Sequence of chain 1.A:
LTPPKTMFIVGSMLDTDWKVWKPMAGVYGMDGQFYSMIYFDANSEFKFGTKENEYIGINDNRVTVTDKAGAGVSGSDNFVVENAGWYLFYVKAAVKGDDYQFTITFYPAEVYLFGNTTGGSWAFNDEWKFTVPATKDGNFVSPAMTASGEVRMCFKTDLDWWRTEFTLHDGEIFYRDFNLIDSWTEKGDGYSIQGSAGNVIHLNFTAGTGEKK

Binding-site contacts:
Ligand atom O3 contacts residue TRP170 of chain 1.A at 4.0 Å.
Ligand atom O4 contacts residue ILE189 of chain 1.A at 3.6 Å (h-bond).
Ligand atom O3 contacts residue TRP130 of chain 1.A at 3.5 Å.
Ligand atom C6 contacts residue TRP169 of chain 1.A at 3.8 Å (hydrophobic).
Ligand atom C4 contacts residue TRP170 of chain 1.A at 3.8 Å (hydrophobic).
Ligand atom C1 contacts residue ARG160 of chain 1.A at 3.9 Å.
Ligand atom C6 contacts residue TRP170 of chain 1.A at 3.9 Å (hydrophobic).
Ligand atom C3 contacts residue LEU188 of chain 1.A at 3.2 Å (hydrophobic).
Ligand atom C4 contacts residue TRP130 of chain 1.A at 3.9 Å (hydrophobic).
Ligand atom C3 contacts residue ASN187 of chain 1.A at 3.5 Å.
Ligand atom O1 contacts residue ILE189 of chain 1.A at 3.5 Å.
Ligand atom O3 contacts residue ARG184 of chain 1.A at 3.0 Å (salt-bridge).
Ligand atom C2 contacts residue TRP130 of chain 1.A at 3.6 Å (hydrophobic).
Ligand atom C2 contacts residue ARG160 of chain 1.A at 3.5 Å.
Ligand atom O2 contacts residue ILE189 of chain 1.A at 2.8 Å (h-bond).
Ligand atom O2 contacts residue ASN187 of chain 1.A at 3.0 Å (h-bond).
Ligand atom O5 contacts residue TRP169 of chain 1.A at 3.4 Å.
Ligand atom C2 contacts residue ASN187 of chain 1.A at 4.0 Å.
Ligand atom O2 contacts residue TRP170 of chain 1.A at 4.0 Å.
Ligand atom O2 contacts residue TRP130 of chain 1.A at 3.5 Å.
Ligand atom C1 contacts residue TRP170 of chain 1.A at 3.9 Å (hydrophobic).
Ligand atom C2 contacts residue TRP169 of chain 1.A at 3.9 Å (hydrophobic).
Ligand atom C2 contacts residue TRP170 of chain 1.A at 3.7 Å (hydrophobic).
Ligand atom O3 contacts residue ARG160 of chain 1.A at 3.7 Å.
Ligand atom O2 contacts residue LEU188 of chain 1.A at 2.8 Å (h-bond).
Ligand atom C2 contacts residue LEU188 of chain 1.A at 3.5 Å (hydrophobic).
Ligand atom O3 contacts residue ASN187 of chain 1.A at 2.8 Å (h-bond).
Ligand atom O2 contacts residue ARG160 of chain 1.A at 2.9 Å (salt-bridge).
Ligand atom O3 contacts residue LEU188 of chain 1.A at 2.8 Å (h-bond).
Ligand atom O6 contacts residue TRP169 of chain 1.A at 2.9 Å (h-bond).
Ligand atom O6 contacts residue TRP130 of chain 1.A at 3.7 Å.
Ligand atom O5 contacts residue TRP170 of chain 1.A at 3.5 Å.
Ligand atom C2 contacts residue ILE189 of chain 1.A at 3.9 Å (hydrophobic).
Ligand atom C2 contacts residue ARG184 of chain 1.A at 3.8 Å.
Ligand atom C1 contacts residue TRP169 of chain 1.A at 3.8 Å (hydrophobic).
Ligand atom C1 contacts residue TRP130 of chain 1.A at 3.7 Å (hydrophobic).
Ligand atom C3 contacts residue ILE189 of chain 1.A at 3.5 Å (hydrophobic).
Ligand atom O3 contacts residue ILE189 of chain 1.A at 3.6 Å.
Ligand atom O2 contacts residue ARG184 of chain 1.A at 2.8 Å (salt-bridge).
Ligand atom O5 contacts residue TRP130 of chain 1.A at 4.0 Å.

The protein below binds the small molecule below.
Small molecule (SMILES): OC[C@H]1O[C@H](O[C@H]2[C@H](O)[C@@H](O)[C@@H](O[C@H]3[C@H](O)[C@@H](O)[C@@H](O[C@H]4[C@H](O)[C@@H](O)[C@@H](O[C@H]5[C@H](O)[C@@H](O)[C@@H](O[C@H]6[C@H](O)[C@@H](O)[C@@H](O[C@H]7[C@H](O)[C@@H](O)[C@@H](O)O[C@@H]7CO)O[C@@H]6CO)O[C@@H]5CO)O[C@@H]4CO)O[C@@H]3CO)O[C@@H]2CO)[C@H](O)[C@@H](O)[C@@H]1O